Binding-site contacts:
Ligand atom O6 contacts residue ASN188 of chain 25.E at 4.5 Å.
Ligand atom N2 contacts residue ASN188 of chain 25.E at 3.1 Å (h-bond).
Ligand atom C2 contacts residue ASN188 of chain 25.E at 2.6 Å.
Ligand atom C4 contacts residue ASN188 of chain 25.E at 4.2 Å.
Ligand atom O5 contacts residue ASN188 of chain 25.E at 2.3 Å (h-bond).
Ligand atom C7 contacts residue ASN188 of chain 25.E at 3.9 Å.
Ligand atom C1 contacts residue ASN188 of chain 25.E at 1.4 Å.
Ligand atom O7 contacts residue ASN188 of chain 25.E at 4.2 Å.
Ligand atom C5 contacts residue ASN188 of chain 25.E at 3.6 Å.
Ligand atom C3 contacts residue ASN188 of chain 25.E at 3.9 Å.

This small molecule binds to this protein.
Small molecule (SMILES): CC(=O)N[C@H]1[C@H](O[C@H]2[C@H](O)[C@@H](NC(C)=O)CO[C@@H]2CO)O[C@H](CO)[C@@H](O)[C@@H]1O

Sequence of chain 25.E:
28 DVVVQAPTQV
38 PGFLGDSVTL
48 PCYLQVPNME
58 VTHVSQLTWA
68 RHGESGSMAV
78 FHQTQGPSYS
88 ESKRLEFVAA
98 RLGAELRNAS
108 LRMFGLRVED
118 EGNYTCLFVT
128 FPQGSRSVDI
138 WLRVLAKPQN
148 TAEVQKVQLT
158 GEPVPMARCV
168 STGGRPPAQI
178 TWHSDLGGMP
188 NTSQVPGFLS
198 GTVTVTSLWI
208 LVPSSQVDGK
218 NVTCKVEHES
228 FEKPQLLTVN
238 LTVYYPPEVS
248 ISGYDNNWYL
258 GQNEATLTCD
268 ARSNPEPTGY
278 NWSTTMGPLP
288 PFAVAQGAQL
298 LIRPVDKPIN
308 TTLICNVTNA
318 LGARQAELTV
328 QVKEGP